Sequence of chain 1.A:
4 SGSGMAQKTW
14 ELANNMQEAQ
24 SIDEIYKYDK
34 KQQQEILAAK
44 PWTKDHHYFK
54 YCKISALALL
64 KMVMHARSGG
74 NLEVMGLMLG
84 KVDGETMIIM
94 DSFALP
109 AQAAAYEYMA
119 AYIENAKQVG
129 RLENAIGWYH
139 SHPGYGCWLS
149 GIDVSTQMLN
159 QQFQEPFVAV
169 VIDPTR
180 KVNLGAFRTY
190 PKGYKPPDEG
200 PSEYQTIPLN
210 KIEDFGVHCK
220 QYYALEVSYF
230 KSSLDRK

Binding-site contacts:
Ligand atom C19 contacts residue ILE150 of chain 1.A at 3.9 Å (hydrophobic).
Ligand atom C2 contacts residue GLU76 of chain 1.A at 3.7 Å.
Ligand atom C3 contacts residue HIS140 of chain 1.A at 3.3 Å.
Ligand atom N7 contacts residue HIS138 of chain 1.A at 3.6 Å (h-bond).
Ligand atom N7 contacts residue ILE150 of chain 1.A at 3.9 Å.
Ligand atom N7 contacts residue ZN1 of chain 1.B at 3.4 Å.
Ligand atom C19 contacts residue ASP151 of chain 1.A at 3.9 Å.
Ligand atom C23 contacts residue MET78 of chain 1.A at 3.9 Å (hydrophobic).
Ligand atom C21 contacts residue HIS138 of chain 1.A at 3.9 Å.
Ligand atom C19 contacts residue TRP136 of chain 1.A at 3.9 Å (hydrophobic).
Ligand atom N4 contacts residue SER148 of chain 1.A at 3.7 Å.
Ligand atom C16 contacts residue MET78 of chain 1.A at 3.9 Å (hydrophobic).
Ligand atom C3 contacts residue ZN1 of chain 1.B at 3.0 Å.
Ligand atom N4 contacts residue HIS138 of chain 1.A at 3.3 Å (h-bond).
Ligand atom C11 contacts residue ASP151 of chain 1.A at 3.9 Å.
Ligand atom C10 contacts residue GLU76 of chain 1.A at 3.8 Å.
Ligand atom C23 contacts residue VAL77 of chain 1.A at 3.7 Å (hydrophobic).
Ligand atom C3 contacts residue TYR143 of chain 1.A at 3.0 Å (hydrophobic).
Ligand atom C22 contacts residue GLU76 of chain 1.A at 3.6 Å.
Ligand atom C25 contacts residue MET78 of chain 1.A at 3.9 Å (hydrophobic).
Ligand atom N7 contacts residue ASP151 of chain 1.A at 2.8 Å (salt-bridge).
Ligand atom C28 contacts residue GLU76 of chain 1.A at 3.4 Å.
Ligand atom C24 contacts residue MET78 of chain 1.A at 3.9 Å (hydrophobic).
Ligand atom C16 contacts residue TRP136 of chain 1.A at 3.9 Å (hydrophobic).
Ligand atom N4 contacts residue ZN1 of chain 1.B at 2.1 Å.
Ligand atom C18 contacts residue TRP136 of chain 1.A at 3.8 Å (hydrophobic).
Ligand atom C38 contacts residue PRO99 of chain 1.A at 3.7 Å (hydrophobic).
Ligand atom N4 contacts residue HIS140 of chain 1.A at 3.2 Å (h-bond).
Ligand atom C23 contacts residue GLU76 of chain 1.A at 3.5 Å.
Ligand atom C6 contacts residue ZN1 of chain 1.B at 3.1 Å.
Ligand atom C22 contacts residue MET78 of chain 1.A at 3.8 Å (hydrophobic).
Ligand atom N4 contacts residue ASP151 of chain 1.A at 3.5 Å (salt-bridge).
Ligand atom C18 contacts residue THR154 of chain 1.A at 3.3 Å.
Ligand atom C22 contacts residue VAL77 of chain 1.A at 3.6 Å (hydrophobic).
Ligand atom C6 contacts residue HIS138 of chain 1.A at 3.7 Å.
Ligand atom C17 contacts residue TRP136 of chain 1.A at 3.9 Å (hydrophobic).
Ligand atom C26 contacts residue THR154 of chain 1.A at 3.8 Å.
Ligand atom C2 contacts residue TYR143 of chain 1.A at 3.0 Å (hydrophobic).
Ligand atom C29 contacts residue GLU76 of chain 1.A at 3.6 Å.
Ligand atom C6 contacts residue ASP151 of chain 1.A at 3.5 Å.

The protein below binds the small molecule below.
Small molecule (SMILES): Cc1ccc(-c2[nH]c3ncccc3c2CCC(=O)N2CCOC[C@H]2c2nc3ccccc3[nH]2)c(-c2ccccc2)c1